Sequence of chain 1.P:
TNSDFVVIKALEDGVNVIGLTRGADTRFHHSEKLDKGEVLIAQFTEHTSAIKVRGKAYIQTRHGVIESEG

Binding-site contacts:
Ligand atom N contacts residue ASP27 of chain 1.P at 2.9 Å (salt-bridge).
Ligand atom CB contacts residue THR28 of chain 1.P at 3.4 Å.
Ligand atom CE2 contacts residue GLN45 of chain 1.O at 4.0 Å.
Ligand atom CZ2 contacts residue THR50 of chain 1.O at 4.0 Å.
Ligand atom CA contacts residue THR23 of chain 1.P at 3.7 Å.
Ligand atom CG contacts residue SER51 of chain 1.P at 3.8 Å.
Ligand atom CB contacts residue SER51 of chain 1.P at 3.4 Å.
Ligand atom OXT contacts residue THR47 of chain 1.O at 2.7 Å (h-bond).
Ligand atom OXT contacts residue GLY25 of chain 1.P at 3.9 Å.
Ligand atom N contacts residue THR23 of chain 1.P at 2.8 Å (h-bond).
Ligand atom CE2 contacts residue THR50 of chain 1.O at 4.0 Å.
Ligand atom O contacts residue ARG24 of chain 1.P at 3.6 Å.
Ligand atom CB contacts residue THR23 of chain 1.P at 3.7 Å.
Ligand atom N contacts residue THR28 of chain 1.P at 2.9 Å (h-bond).
Ligand atom OXT contacts residue HIS31 of chain 1.O at 4.0 Å.
Ligand atom C contacts residue GLY25 of chain 1.P at 3.4 Å.
Ligand atom OXT contacts residue THR50 of chain 1.O at 3.1 Å (h-bond).
Ligand atom CD1 contacts residue ALA52 of chain 1.P at 3.9 Å (hydrophobic).
Ligand atom CA contacts residue SER51 of chain 1.P at 4.0 Å.
Ligand atom CD1 contacts residue THR47 of chain 1.O at 4.0 Å.
Ligand atom NE1 contacts residue ALA44 of chain 1.O at 3.6 Å.
Ligand atom OXT contacts residue HIS49 of chain 1.O at 3.9 Å.
Ligand atom CH2 contacts residue GLY21 of chain 1.O at 3.5 Å.
Ligand atom O contacts residue THR47 of chain 1.O at 3.4 Å (h-bond).
Ligand atom C contacts residue SER51 of chain 1.P at 3.6 Å.
Ligand atom N contacts residue GLY25 of chain 1.P at 2.7 Å (h-bond).
Ligand atom N contacts residue ARG24 of chain 1.P at 3.9 Å.
Ligand atom NE1 contacts residue SER51 of chain 1.P at 3.9 Å.
Ligand atom CZ2 contacts residue ALA44 of chain 1.O at 3.8 Å (hydrophobic).
Ligand atom O contacts residue SER51 of chain 1.P at 3.0 Å (h-bond).
Ligand atom CD1 contacts residue GLN45 of chain 1.O at 3.8 Å.
Ligand atom CA contacts residue THR28 of chain 1.P at 3.1 Å.
Ligand atom CD1 contacts residue SER51 of chain 1.P at 3.3 Å.
Ligand atom CE3 contacts residue HIS32 of chain 1.O at 3.8 Å.
Ligand atom CZ3 contacts residue GLY21 of chain 1.O at 3.7 Å.
Ligand atom C contacts residue THR47 of chain 1.O at 3.4 Å.
Ligand atom CA contacts residue GLY25 of chain 1.P at 3.4 Å.
Ligand atom O contacts residue GLY25 of chain 1.P at 3.0 Å (h-bond).
Ligand atom CE2 contacts residue ALA44 of chain 1.O at 3.8 Å (hydrophobic).
Ligand atom NE1 contacts residue GLN45 of chain 1.O at 3.0 Å (h-bond).

The protein below binds the small molecule below.
Small molecule (SMILES): N[C@@H](Cc1c[nH]c2ccccc12)C(=O)O

Sequence of chain 1.O:
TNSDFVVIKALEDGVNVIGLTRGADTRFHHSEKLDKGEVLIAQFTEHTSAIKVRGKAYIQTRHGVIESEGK